Binding-site contacts:
Ligand atom O01 contacts residue KDH1 of chain 2.M at 3.1 Å (h-bond).
Ligand atom C31 contacts residue KDH1 of chain 2.M at 3.9 Å.
Ligand atom C24 contacts residue KDH1 of chain 2.M at 3.5 Å.
Ligand atom C46 contacts residue LEU174 of chain 1.A at 4.1 Å (hydrophobic).
Ligand atom C21 contacts residue KDH1 of chain 2.M at 3.3 Å.
Ligand atom C3 contacts residue KDH1 of chain 2.M at 3.2 Å.
Ligand atom C15 contacts residue KDH1 of chain 2.M at 3.3 Å.
Ligand atom O7 contacts residue KDH1 of chain 2.M at 4.0 Å.
Ligand atom C6 contacts residue KDH1 of chain 2.M at 3.5 Å.
Ligand atom O50 contacts residue PRO169 of chain 1.A at 3.8 Å.
Ligand atom C21 contacts residue GLY168 of chain 1.A at 3.7 Å.
Ligand atom C29 contacts residue KDH1 of chain 2.M at 3.8 Å.
Ligand atom C24 contacts residue GLY168 of chain 1.A at 4.0 Å.
Ligand atom C01 contacts residue PRO169 of chain 1.A at 4.1 Å (hydrophobic).
Ligand atom O35 contacts residue PRO169 of chain 1.A at 3.9 Å.
Ligand atom O50 contacts residue ARG142 of chain 1.A at 3.6 Å.
Ligand atom C24 contacts residue PRO169 of chain 1.A at 3.8 Å (hydrophobic).
Ligand atom O44 contacts residue LEU174 of chain 1.A at 3.7 Å.
Ligand atom C29 contacts residue PRO169 of chain 1.A at 3.5 Å (hydrophobic).
Ligand atom C14 contacts residue KDH1 of chain 2.M at 3.3 Å.
Ligand atom C20 contacts residue KDH1 of chain 2.M at 3.3 Å.
Ligand atom C36 contacts residue PRO169 of chain 1.A at 4.1 Å (hydrophobic).
Ligand atom C9 contacts residue KDH1 of chain 2.M at 3.6 Å.
Ligand atom C12 contacts residue KDH1 of chain 2.M at 3.7 Å.
Ligand atom O10 contacts residue KDH1 of chain 2.M at 4.0 Å.
Ligand atom C39 contacts residue PRO169 of chain 1.A at 3.7 Å (hydrophobic).
Ligand atom C49 contacts residue PRO169 of chain 1.A at 3.7 Å (hydrophobic).
Ligand atom C26 contacts residue KDH1 of chain 2.M at 3.6 Å.
Ligand atom O1 contacts residue KDH1 of chain 2.M at 3.5 Å (h-bond).
Ligand atom C31 contacts residue PRO169 of chain 1.A at 3.4 Å (hydrophobic).
Ligand atom O1 contacts residue TYR659 of chain 1.A at 3.8 Å.
Ligand atom C26 contacts residue PRO169 of chain 1.A at 3.6 Å (hydrophobic).
Ligand atom C21 contacts residue PRO169 of chain 1.A at 3.8 Å (hydrophobic).
Ligand atom C20 contacts residue PRO169 of chain 1.A at 3.6 Å (hydrophobic).
Ligand atom O02 contacts residue KDH1 of chain 2.M at 3.2 Å.
Ligand atom O03 contacts residue PRO169 of chain 1.A at 3.9 Å.
Ligand atom C38 contacts residue PRO169 of chain 1.A at 3.9 Å (hydrophobic).
Ligand atom O50 contacts residue GLY168 of chain 1.A at 3.7 Å.
Ligand atom C4 contacts residue KDH1 of chain 2.M at 3.3 Å.
Ligand atom O47 contacts residue LEU174 of chain 1.A at 3.9 Å.

The protein below binds the small molecule below.
Small molecule (SMILES): O=C(O[C@@H]1Cc2c(O)cc(O)cc2O[C@@H]1c1cc(O)c(O)c(O)c1)c1cc(O)c(O)c(O)c1

Sequence of chain 1.A:
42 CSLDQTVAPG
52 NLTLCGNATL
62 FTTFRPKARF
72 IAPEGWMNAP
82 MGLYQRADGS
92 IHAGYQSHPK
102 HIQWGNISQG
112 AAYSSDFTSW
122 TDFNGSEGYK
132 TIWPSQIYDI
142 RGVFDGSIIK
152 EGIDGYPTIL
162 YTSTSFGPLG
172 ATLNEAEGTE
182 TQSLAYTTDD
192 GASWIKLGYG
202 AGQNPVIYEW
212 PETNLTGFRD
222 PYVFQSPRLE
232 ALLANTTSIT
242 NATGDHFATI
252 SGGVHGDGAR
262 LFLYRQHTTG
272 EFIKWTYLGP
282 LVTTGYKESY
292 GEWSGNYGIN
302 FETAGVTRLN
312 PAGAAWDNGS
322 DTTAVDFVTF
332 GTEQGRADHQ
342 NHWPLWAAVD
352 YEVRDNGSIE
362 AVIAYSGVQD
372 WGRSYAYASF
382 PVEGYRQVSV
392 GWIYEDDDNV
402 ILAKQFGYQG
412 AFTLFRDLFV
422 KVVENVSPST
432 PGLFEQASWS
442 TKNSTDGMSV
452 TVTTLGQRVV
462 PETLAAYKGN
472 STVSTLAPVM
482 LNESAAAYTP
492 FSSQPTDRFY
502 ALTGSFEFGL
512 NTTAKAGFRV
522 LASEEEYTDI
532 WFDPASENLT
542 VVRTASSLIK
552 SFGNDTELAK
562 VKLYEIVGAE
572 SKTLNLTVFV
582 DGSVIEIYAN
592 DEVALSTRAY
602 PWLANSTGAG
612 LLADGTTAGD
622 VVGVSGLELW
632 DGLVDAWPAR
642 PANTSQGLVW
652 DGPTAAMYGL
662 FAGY